Sequence of chain 1.J:
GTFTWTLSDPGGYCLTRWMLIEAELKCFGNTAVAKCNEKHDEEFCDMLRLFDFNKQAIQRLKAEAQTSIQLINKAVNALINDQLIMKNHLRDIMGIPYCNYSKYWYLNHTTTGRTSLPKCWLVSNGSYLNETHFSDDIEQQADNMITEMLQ

Binding-site contacts:
Ligand atom C6 contacts residue GLN232 of chain 1.I at 3.3 Å.
Ligand atom O4 contacts residue ASP229 of chain 1.I at 3.4 Å (salt-bridge).
Ligand atom C1 contacts residue TYR134 of chain 1.J at 3.7 Å (hydrophobic).
Ligand atom C8 contacts residue SER108 of chain 1.J at 3.2 Å.
Ligand atom O7 contacts residue SER234 of chain 1.I at 3.4 Å.
Ligand atom O5 contacts residue ASN106 of chain 1.J at 2.3 Å (h-bond).
Ligand atom C5 contacts residue ASN106 of chain 1.J at 3.5 Å.
Ligand atom C5 contacts residue TYR134 of chain 1.J at 3.5 Å (hydrophobic).
Ligand atom O6 contacts residue ARG235 of chain 1.I at 3.8 Å.
Ligand atom O2 contacts residue GLN232 of chain 1.I at 2.9 Å (h-bond).
Ligand atom N2 contacts residue ASN106 of chain 1.J at 2.5 Å (h-bond).
Ligand atom C6 contacts residue PHE233 of chain 1.I at 3.5 Å (hydrophobic).
Ligand atom O4 contacts residue GLN232 of chain 1.I at 3.4 Å.
Ligand atom C6 contacts residue CYS231 of chain 1.I at 3.4 Å (hydrophobic).
Ligand atom C6 contacts residue GLY132 of chain 1.J at 3.5 Å.
Ligand atom C1 contacts residue SER108 of chain 1.J at 3.8 Å.
Ligand atom C8 contacts residue ASN106 of chain 1.J at 3.3 Å.
Ligand atom O3 contacts residue SER234 of chain 1.I at 3.2 Å.
Ligand atom O3 contacts residue ARG235 of chain 1.I at 2.9 Å (salt-bridge).
Ligand atom N2 contacts residue SER108 of chain 1.J at 2.5 Å (h-bond).
Ligand atom C2 contacts residue SER108 of chain 1.J at 3.5 Å.
Ligand atom C5 contacts residue PHE233 of chain 1.I at 3.3 Å (hydrophobic).
Ligand atom O6 contacts residue ASP229 of chain 1.I at 3.3 Å (salt-bridge).
Ligand atom C8 contacts residue SER237 of chain 1.I at 3.8 Å.
Ligand atom C3 contacts residue SER108 of chain 1.J at 3.8 Å.
Ligand atom O6 contacts residue GLY132 of chain 1.J at 2.6 Å (h-bond).
Ligand atom C7 contacts residue SER108 of chain 1.J at 3.2 Å.
Ligand atom O4 contacts residue GLN232 of chain 1.I at 3.2 Å (h-bond).
Ligand atom O5 contacts residue PHE233 of chain 1.I at 3.6 Å.
Ligand atom C4 contacts residue ASP229 of chain 1.I at 3.8 Å.
Ligand atom C3 contacts residue GLN232 of chain 1.I at 3.8 Å.
Ligand atom C2 contacts residue ASN106 of chain 1.J at 2.6 Å.
Ligand atom C2 contacts residue GLN232 of chain 1.I at 3.4 Å.
Ligand atom C1 contacts residue ASN106 of chain 1.J at 1.4 Å.
Ligand atom C6 contacts residue SER234 of chain 1.I at 3.6 Å.
Ligand atom O3 contacts residue GLN232 of chain 1.I at 3.6 Å.
Ligand atom C7 contacts residue ASN106 of chain 1.J at 3.0 Å.
Ligand atom C5 contacts residue GLN232 of chain 1.I at 3.7 Å.
Ligand atom C6 contacts residue ASP229 of chain 1.I at 3.5 Å.
Ligand atom C3 contacts residue ASN106 of chain 1.J at 3.9 Å.

Sequence of chain 1.I:
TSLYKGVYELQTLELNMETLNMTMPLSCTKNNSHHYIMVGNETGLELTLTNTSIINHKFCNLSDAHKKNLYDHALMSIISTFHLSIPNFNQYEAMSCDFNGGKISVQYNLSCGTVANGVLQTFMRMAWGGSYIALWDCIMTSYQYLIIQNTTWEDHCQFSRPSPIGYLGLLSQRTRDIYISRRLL

The small molecule below binds the protein below.
Small molecule (SMILES): CC(=O)N[C@H]1[C@H](O[C@H]2[C@H](O)[C@@H](NC(C)=O)CO[C@@H]2CO)O[C@H](CO)[C@@H](O[C@@H]2O[C@H](CO[C@H]3O[C@H](CO)[C@@H](O)[C@H](O)[C@@H]3O)[C@@H](O)[C@H](O[C@H]3O[C@H](CO)[C@@H](O)[C@H](O)[C@@H]3O[C@H]3O[C@H](CO)[C@@H](O)[C@H](O)[C@@H]3O)[C@@H]2O)[C@@H]1O